Sequence of chain 16.D:
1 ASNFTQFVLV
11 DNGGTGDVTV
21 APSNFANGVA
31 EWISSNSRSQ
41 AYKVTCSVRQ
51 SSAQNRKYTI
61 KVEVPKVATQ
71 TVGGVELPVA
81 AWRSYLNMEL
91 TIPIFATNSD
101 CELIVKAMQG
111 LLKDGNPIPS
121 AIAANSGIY

Sequence of chain 17.C:
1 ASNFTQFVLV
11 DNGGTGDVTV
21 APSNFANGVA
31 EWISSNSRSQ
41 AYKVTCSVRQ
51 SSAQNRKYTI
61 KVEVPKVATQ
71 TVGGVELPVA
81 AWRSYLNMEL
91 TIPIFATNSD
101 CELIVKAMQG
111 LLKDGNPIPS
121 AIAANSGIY

The protein below binds the small molecule below.
Small molecule (SMILES): Nc1ccn([C@@H]2O[C@H](CO[P](=O)(O)O[C@H]3[C@@H](O)[C@H](n4ccc(N)nc4=O)O[C@@H]3CO[P](=O)(O)O[C@H]3[C@@H](O)[C@H](n4cnc5c(N)ncnc54)O[C@@H]3CO[P](=O)(O)O[C@H]3[C@@H](O)[C@H](n4ccc(N)nc4=O)O[C@@H]3CO[P](=O)(O)O[C@H]3[C@@H](O)[C@H](n4ccc(=O)[nH]c4=O)O[C@@H]3CO[P](=O)(O)O[C@H]3[C@@H](O)[C@H](n4cnc5c(N)ncnc54)O[C@@H]3CO[P](=O)(O)O[C@H]3[C@@H](O)[C@H](n4cnc5c(=O)nc(N)[nH]c54)O[C@@H]3CO[P](=O)(O)O[C@H]3[C@@H](O)[C@H](n4cnc5c(=O)nc(N)[nH]c54)O[C@@H]3CO)[C@@H](O)[C@H]2O)c(=O)n1

Binding-site contacts:
Ligand atom C5' contacts residue TYR85 of chain 17.C at 3.1 Å (hydrophobic).
Ligand atom O4' contacts residue LYS61 of chain 17.C at 3.1 Å (salt-bridge).
Ligand atom OP2 contacts residue SER51 of chain 16.D at 3.2 Å (h-bond).
Ligand atom N1 contacts residue THR59 of chain 17.C at 3.6 Å.
Ligand atom OP1 contacts residue SER52 of chain 16.D at 3.0 Å.
Ligand atom N6 contacts residue THR59 of chain 17.C at 2.9 Å (h-bond).
Ligand atom N1 contacts residue SER47 of chain 17.C at 2.7 Å (h-bond).
Ligand atom C5 contacts residue TYR85 of chain 17.C at 3.5 Å (hydrophobic).
Ligand atom O2 contacts residue ASN87 of chain 17.C at 3.2 Å (h-bond).
Ligand atom OP1 contacts residue SER51 of chain 16.D at 2.7 Å (h-bond).
Ligand atom C3' contacts residue TYR85 of chain 17.C at 3.3 Å (hydrophobic).
Ligand atom C2' contacts residue TYR85 of chain 17.C at 3.4 Å (hydrophobic).
Ligand atom P contacts residue ARG49 of chain 16.D at 2.9 Å.
Ligand atom OP2 contacts residue LYS57 of chain 16.D at 3.4 Å.
Ligand atom C6 contacts residue TYR85 of chain 17.C at 3.5 Å (hydrophobic).
Ligand atom C4 contacts residue TYR85 of chain 17.C at 3.5 Å (hydrophobic).
Ligand atom O3' contacts residue SER51 of chain 16.D at 3.5 Å (h-bond).
Ligand atom OP1 contacts residue SER51 of chain 16.D at 3.3 Å.
Ligand atom OP2 contacts residue ARG49 of chain 16.D at 2.4 Å (salt-bridge).
Ligand atom O3' contacts residue TYR85 of chain 17.C at 3.6 Å.
Ligand atom OP2 contacts residue TYR85 of chain 17.C at 2.5 Å (h-bond).
Ligand atom C2 contacts residue SER47 of chain 17.C at 3.0 Å.
Ligand atom OP1 contacts residue ASN55 of chain 16.D at 3.3 Å (h-bond).
Ligand atom OP2 contacts residue LYS57 of chain 16.D at 2.7 Å (salt-bridge).
Ligand atom OP2 contacts residue ASN55 of chain 16.D at 3.2 Å (h-bond).
Ligand atom N6 contacts residue CYS46 of chain 17.C at 3.4 Å (h-bond).
Ligand atom C5 contacts residue THR45 of chain 17.C at 3.3 Å.
Ligand atom C5' contacts residue SER51 of chain 16.D at 3.5 Å.
Ligand atom N6 contacts residue THR45 of chain 17.C at 2.9 Å (h-bond).
Ligand atom C2' contacts residue GLU63 of chain 17.C at 3.5 Å.
Ligand atom P contacts residue TYR85 of chain 17.C at 3.5 Å.
Ligand atom O2' contacts residue GLU63 of chain 17.C at 3.0 Å (salt-bridge).
Ligand atom OP1 contacts residue ARG49 of chain 16.D at 2.5 Å (salt-bridge).
Ligand atom O2' contacts residue TYR85 of chain 17.C at 3.5 Å.
Ligand atom N7 contacts residue THR45 of chain 17.C at 2.6 Å (h-bond).
Ligand atom OP2 contacts residue LYS43 of chain 17.C at 3.2 Å (salt-bridge).
Ligand atom C6 contacts residue THR45 of chain 17.C at 3.5 Å.
Ligand atom C4' contacts residue TYR85 of chain 17.C at 3.3 Å (hydrophobic).
Ligand atom P contacts residue SER51 of chain 16.D at 3.4 Å.
Ligand atom N1 contacts residue TYR85 of chain 17.C at 3.6 Å.